Binding-site contacts:
Ligand atom OE1 contacts residue ARG55 of chain 1.A at 2.6 Å (salt-bridge).
Ligand atom CD contacts residue ASN35 of chain 1.B at 3.6 Å.
Ligand atom OG1 contacts residue HIS99 of chain 1.A at 3.5 Å (h-bond).
Ligand atom NE2 contacts residue TRP50 of chain 1.B at 3.5 Å.
Ligand atom CD1 contacts residue TYR33 of chain 1.B at 3.8 Å (hydrophobic).
Ligand atom OE2 contacts residue VAL103 of chain 1.B at 3.1 Å (h-bond).
Ligand atom CG contacts residue TYR33 of chain 1.B at 3.6 Å (hydrophobic).
Ligand atom CA contacts residue TYR33 of chain 1.B at 3.7 Å (hydrophobic).
Ligand atom OE2 contacts residue TYR102 of chain 1.B at 3.5 Å.
Ligand atom OE1 contacts residue TYR39 of chain 1.A at 3.5 Å (h-bond).
Ligand atom OE1 contacts residue TYR102 of chain 1.B at 3.7 Å.
Ligand atom O contacts residue THR99 of chain 1.B at 3.8 Å.
Ligand atom C contacts residue TYR37 of chain 1.A at 3.6 Å (hydrophobic).
Ligand atom N contacts residue LEU101 of chain 1.A at 3.5 Å.
Ligand atom CG contacts residue SER101 of chain 1.B at 3.8 Å.
Ligand atom CD contacts residue ARG55 of chain 1.A at 3.8 Å.
Ligand atom CD contacts residue THR99 of chain 1.B at 3.6 Å.
Ligand atom OE1 contacts residue ASN35 of chain 1.B at 2.9 Å (h-bond).
Ligand atom CG contacts residue TYR33 of chain 1.B at 3.2 Å (hydrophobic).
Ligand atom N contacts residue HIS99 of chain 1.A at 3.0 Å.
Ligand atom CD contacts residue TYR33 of chain 1.B at 3.8 Å (hydrophobic).
Ligand atom OE1 contacts residue TYR33 of chain 1.B at 3.1 Å.
Ligand atom CD contacts residue TYR39 of chain 1.A at 3.2 Å (hydrophobic).
Ligand atom N contacts residue MET96 of chain 1.A at 3.2 Å (h-bond).
Ligand atom CG2 contacts residue MET96 of chain 1.A at 3.8 Å (hydrophobic).
Ligand atom OE1 contacts residue THR99 of chain 1.B at 2.8 Å (h-bond).
Ligand atom O contacts residue TYR33 of chain 1.B at 3.6 Å.
Ligand atom OE2 contacts residue TYR39 of chain 1.A at 2.4 Å (h-bond).
Ligand atom CA contacts residue TYR37 of chain 1.A at 3.5 Å (hydrophobic).
Ligand atom CD2 contacts residue TYR33 of chain 1.B at 3.7 Å (hydrophobic).
Ligand atom OG1 contacts residue LEU97 of chain 1.A at 3.5 Å (h-bond).
Ligand atom NE2 contacts residue ASN35 of chain 1.B at 3.4 Å (h-bond).
Ligand atom CA contacts residue MET96 of chain 1.A at 3.7 Å (hydrophobic).
Ligand atom CA contacts residue VAL103 of chain 1.B at 3.4 Å (hydrophobic).
Ligand atom CD2 contacts residue TRP50 of chain 1.B at 3.7 Å (hydrophobic).
Ligand atom N contacts residue TYR37 of chain 1.A at 3.6 Å.
Ligand atom CG2 contacts residue LEU97 of chain 1.A at 3.6 Å (hydrophobic).
Ligand atom CB contacts residue SER101 of chain 1.B at 3.8 Å.
Ligand atom CB contacts residue TYR37 of chain 1.A at 3.6 Å (hydrophobic).
Ligand atom CB contacts residue THR99 of chain 1.B at 3.8 Å.

A small-molecule ligand and the protein it binds are described below.
Small molecule (SMILES): CC(C)C[C@H](NC(=O)[C@H](C)NC(=O)CNC(=O)[C@@H](N)[C@@H](C)O)C(=O)N[C@@H](/C=C/C(N)=O)C(=O)N[C@H](C=O)CCC(=O)O

Sequence of chain 1.B:
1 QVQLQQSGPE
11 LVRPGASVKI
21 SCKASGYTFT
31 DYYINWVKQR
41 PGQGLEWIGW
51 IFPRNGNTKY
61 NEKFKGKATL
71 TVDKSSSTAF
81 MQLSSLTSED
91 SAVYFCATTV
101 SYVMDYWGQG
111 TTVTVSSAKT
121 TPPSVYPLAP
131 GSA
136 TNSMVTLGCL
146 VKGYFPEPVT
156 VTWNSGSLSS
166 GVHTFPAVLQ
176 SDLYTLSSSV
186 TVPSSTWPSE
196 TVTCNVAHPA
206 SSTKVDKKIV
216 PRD

Sequence of chain 1.A:
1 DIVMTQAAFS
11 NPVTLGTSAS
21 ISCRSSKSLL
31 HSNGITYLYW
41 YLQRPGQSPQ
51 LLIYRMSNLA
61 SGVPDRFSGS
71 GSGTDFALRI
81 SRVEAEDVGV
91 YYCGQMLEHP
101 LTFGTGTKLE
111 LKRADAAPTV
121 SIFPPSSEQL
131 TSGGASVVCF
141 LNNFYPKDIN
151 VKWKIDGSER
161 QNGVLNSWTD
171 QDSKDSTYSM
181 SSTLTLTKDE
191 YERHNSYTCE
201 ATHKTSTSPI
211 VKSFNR